The protein below binds the small molecule below.
Small molecule (SMILES): CC(C)C[C@H](NC(=O)[C@H](C)NC(=O)CNC(=O)[C@@H](N)Cc1ccccc1)C(=O)N[C@@H](CC(C)C)C(=O)N[C@@H](C)C(=O)O

Binding-site contacts:
Ligand atom CE1 contacts residue ASP12 of chain 45.B at 3.5 Å.
Ligand atom CB contacts residue THR17 of chain 45.B at 4.0 Å.
Ligand atom CD2 contacts residue THR17 of chain 45.B at 3.7 Å.
Ligand atom CD2 contacts residue HIS157 of chain 45.B at 3.7 Å.
Ligand atom CA contacts residue ARG18 of chain 45.B at 3.8 Å.
Ligand atom O contacts residue ILE14 of chain 45.B at 3.5 Å (h-bond).
Ligand atom N contacts residue ASP12 of chain 45.B at 4.1 Å.
Ligand atom CD1 contacts residue ILE14 of chain 45.B at 3.6 Å (hydrophobic).
Ligand atom CD1 contacts residue ASP12 of chain 45.B at 3.8 Å.
Ligand atom CD2 contacts residue VAL32 of chain 45.B at 3.9 Å (hydrophobic).
Ligand atom C contacts residue ILE14 of chain 45.B at 3.6 Å (hydrophobic).
Ligand atom C contacts residue ARG18 of chain 45.B at 4.1 Å.
Ligand atom O contacts residue ARG18 of chain 45.B at 3.6 Å (salt-bridge).
Ligand atom CB contacts residue ARG18 of chain 45.B at 4.2 Å.
Ligand atom CA contacts residue ILE14 of chain 45.B at 3.3 Å (hydrophobic).
Ligand atom C contacts residue ILE14 of chain 45.B at 3.4 Å (hydrophobic).
Ligand atom CB contacts residue LEU15 of chain 45.B at 4.1 Å (hydrophobic).
Ligand atom CA contacts residue ILE14 of chain 45.B at 4.0 Å (hydrophobic).
Ligand atom CD1 contacts residue THR16 of chain 45.B at 3.1 Å.
Ligand atom CD1 contacts residue TYR34 of chain 45.B at 3.0 Å (hydrophobic).
Ligand atom O contacts residue ARG18 of chain 45.B at 3.0 Å (salt-bridge).
Ligand atom O contacts residue THR17 of chain 45.B at 3.8 Å.
Ligand atom C contacts residue ILE14 of chain 45.B at 4.2 Å (hydrophobic).
Ligand atom N contacts residue ILE14 of chain 45.B at 3.0 Å (h-bond).
Ligand atom CB contacts residue THR16 of chain 45.B at 4.2 Å.
Ligand atom CA contacts residue ASP12 of chain 45.B at 3.7 Å.
Ligand atom O contacts residue THR16 of chain 45.B at 3.1 Å (h-bond).
Ligand atom CD2 contacts residue ASP106 of chain 45.B at 4.1 Å.
Ligand atom O contacts residue LEU15 of chain 45.B at 3.5 Å.
Ligand atom C contacts residue THR16 of chain 45.B at 4.2 Å.
Ligand atom O contacts residue ILE14 of chain 45.B at 3.1 Å.
Ligand atom CA contacts residue THR16 of chain 45.B at 3.6 Å.
Ligand atom CG contacts residue ILE14 of chain 45.B at 4.2 Å (hydrophobic).
Ligand atom C contacts residue ARG18 of chain 45.B at 3.8 Å.
Ligand atom CG contacts residue THR17 of chain 45.B at 4.3 Å.
Ligand atom CG contacts residue THR16 of chain 45.B at 4.0 Å.
Ligand atom N contacts residue THR16 of chain 45.B at 2.9 Å (h-bond).
Ligand atom C contacts residue THR16 of chain 45.B at 3.7 Å.
Ligand atom CB contacts residue ILE14 of chain 45.B at 4.1 Å (hydrophobic).
Ligand atom N contacts residue ILE14 of chain 45.B at 3.5 Å.

Sequence of chain 45.B:
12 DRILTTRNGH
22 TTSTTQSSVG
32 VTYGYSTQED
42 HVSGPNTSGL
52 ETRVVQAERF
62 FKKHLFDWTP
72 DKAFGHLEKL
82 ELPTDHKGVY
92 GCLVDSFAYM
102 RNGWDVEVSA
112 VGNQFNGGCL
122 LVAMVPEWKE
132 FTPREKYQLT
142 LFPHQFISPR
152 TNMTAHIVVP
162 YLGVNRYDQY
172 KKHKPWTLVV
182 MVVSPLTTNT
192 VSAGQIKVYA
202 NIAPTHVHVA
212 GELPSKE